Sequence of chain 4.A:
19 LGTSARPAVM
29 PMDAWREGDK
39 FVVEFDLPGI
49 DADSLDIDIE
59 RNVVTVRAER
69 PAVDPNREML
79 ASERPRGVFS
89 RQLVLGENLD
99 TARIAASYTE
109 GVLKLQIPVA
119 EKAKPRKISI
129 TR

The protein below binds the small molecule below.
Small molecule (SMILES): O=C(O)[C@@H]1CCCN1

Binding-site contacts:
Ligand atom N contacts residue ARG124 of chain 4.A at 3.8 Å.
Ligand atom CB contacts residue ARG124 of chain 4.A at 4.3 Å.
Ligand atom O contacts residue ARG124 of chain 4.A at 4.1 Å.
Ligand atom CD contacts residue LYS125 of chain 4.A at 2.9 Å.
Ligand atom CG contacts residue PRO123 of chain 4.A at 4.4 Å (hydrophobic).
Ligand atom CG contacts residue ARG124 of chain 4.A at 3.9 Å.
Ligand atom C contacts residue ARG124 of chain 4.A at 4.4 Å.
Ligand atom CD contacts residue ARG124 of chain 4.A at 3.1 Å.
Ligand atom CA contacts residue LYS125 of chain 4.A at 4.2 Å.
Ligand atom N contacts residue LYS125 of chain 4.A at 2.8 Å (salt-bridge).
Ligand atom CG contacts residue LYS125 of chain 4.A at 3.7 Å.